A protein and the small-molecule ligand that binds it are described below.
Small molecule (SMILES): C[n+]1cn([C@@H]2O[C@H](COP(=O)(O)O)[C@@H](O)[C@H]2O)c2nc(N)[nH]c(=O)c21

Sequence of chain 1.K:
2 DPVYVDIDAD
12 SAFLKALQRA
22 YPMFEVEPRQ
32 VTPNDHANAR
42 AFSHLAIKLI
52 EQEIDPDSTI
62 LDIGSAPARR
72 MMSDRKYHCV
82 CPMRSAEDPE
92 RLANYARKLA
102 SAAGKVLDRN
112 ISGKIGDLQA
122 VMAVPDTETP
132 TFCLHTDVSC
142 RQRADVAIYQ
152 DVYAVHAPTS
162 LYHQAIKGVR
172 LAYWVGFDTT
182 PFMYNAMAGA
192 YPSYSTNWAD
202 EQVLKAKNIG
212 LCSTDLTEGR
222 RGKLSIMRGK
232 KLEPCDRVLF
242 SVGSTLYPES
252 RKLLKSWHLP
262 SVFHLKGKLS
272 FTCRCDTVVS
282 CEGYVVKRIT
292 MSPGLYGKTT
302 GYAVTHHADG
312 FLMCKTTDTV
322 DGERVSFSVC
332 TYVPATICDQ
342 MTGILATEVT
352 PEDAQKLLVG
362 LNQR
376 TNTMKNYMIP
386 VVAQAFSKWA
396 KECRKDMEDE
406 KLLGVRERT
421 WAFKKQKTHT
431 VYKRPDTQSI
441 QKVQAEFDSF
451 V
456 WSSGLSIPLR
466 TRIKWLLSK

Binding-site contacts:
Ligand atom O3' contacts residue ARG41 of chain 1.K at 3.4 Å (salt-bridge).
Ligand atom CN7 contacts residue TYR248 of chain 1.K at 4.0 Å (hydrophobic).
Ligand atom C3' contacts residue ARG41 of chain 1.K at 3.7 Å.
Ligand atom P contacts residue HIS37 of chain 1.K at 1.5 Å.
Ligand atom O2' contacts residue ASP152 of chain 1.K at 3.6 Å (salt-bridge).
Ligand atom C6 contacts residue GLU250 of chain 1.K at 3.9 Å.
Ligand atom C4 contacts residue TYR248 of chain 1.K at 3.5 Å (hydrophobic).
Ligand atom O4' contacts residue VAL243 of chain 1.K at 3.8 Å.
Ligand atom O3' contacts residue ALA40 of chain 1.K at 4.0 Å.
Ligand atom N9 contacts residue TYR248 of chain 1.K at 3.8 Å.
Ligand atom C6 contacts residue TYR248 of chain 1.K at 3.7 Å (hydrophobic).
Ligand atom OP2 contacts residue ARG41 of chain 1.K at 3.5 Å (salt-bridge).
Ligand atom O5' contacts residue HIS37 of chain 1.K at 2.7 Å (h-bond).
Ligand atom N1 contacts residue TYR154 of chain 1.K at 3.4 Å.
Ligand atom N1 contacts residue TYR248 of chain 1.K at 3.6 Å.
Ligand atom N2 contacts residue GLU250 of chain 1.K at 3.1 Å (salt-bridge).
Ligand atom O4' contacts residue TYR248 of chain 1.K at 4.0 Å.
Ligand atom C8 contacts residue TYR248 of chain 1.K at 3.7 Å (hydrophobic).
Ligand atom OP2 contacts residue ASN35 of chain 1.K at 3.6 Å (h-bond).
Ligand atom N3 contacts residue TYR248 of chain 1.K at 3.6 Å.
Ligand atom C2 contacts residue TYR154 of chain 1.K at 3.5 Å (hydrophobic).
Ligand atom OP2 contacts residue HIS37 of chain 1.K at 2.5 Å (h-bond).
Ligand atom N2 contacts residue PHE241 of chain 1.K at 3.5 Å.
Ligand atom O6 contacts residue TYR154 of chain 1.K at 3.9 Å.
Ligand atom C2 contacts residue GLU250 of chain 1.K at 3.4 Å.
Ligand atom OP1 contacts residue HIS37 of chain 1.K at 2.6 Å (h-bond).
Ligand atom O2' contacts residue TYR285 of chain 1.K at 2.8 Å (h-bond).
Ligand atom C8 contacts residue ASP152 of chain 1.K at 4.0 Å.
Ligand atom O6 contacts residue TYR248 of chain 1.K at 3.7 Å.
Ligand atom N7 contacts residue TYR248 of chain 1.K at 3.7 Å.
Ligand atom O5' contacts residue ARG41 of chain 1.K at 3.2 Å (salt-bridge).
Ligand atom N1 contacts residue GLU250 of chain 1.K at 2.7 Å (salt-bridge).
Ligand atom C4' contacts residue HIS37 of chain 1.K at 4.0 Å.
Ligand atom C2' contacts residue ASP152 of chain 1.K at 3.6 Å.
Ligand atom C5' contacts residue HIS37 of chain 1.K at 3.3 Å.
Ligand atom N3 contacts residue TYR154 of chain 1.K at 3.9 Å.
Ligand atom C6 contacts residue TYR154 of chain 1.K at 3.7 Å (hydrophobic).
Ligand atom CN7 contacts residue SAH1 of chain 1.RA at 3.8 Å.
Ligand atom C5 contacts residue TYR248 of chain 1.K at 3.6 Å (hydrophobic).
Ligand atom C2 contacts residue TYR248 of chain 1.K at 3.6 Å (hydrophobic).